The small molecule below binds the protein below.
Small molecule (SMILES): OC[C@H]1O[C@H](O)[C@H](O)[C@@H](O)[C@H]1O

Sequence of chain 1.B:
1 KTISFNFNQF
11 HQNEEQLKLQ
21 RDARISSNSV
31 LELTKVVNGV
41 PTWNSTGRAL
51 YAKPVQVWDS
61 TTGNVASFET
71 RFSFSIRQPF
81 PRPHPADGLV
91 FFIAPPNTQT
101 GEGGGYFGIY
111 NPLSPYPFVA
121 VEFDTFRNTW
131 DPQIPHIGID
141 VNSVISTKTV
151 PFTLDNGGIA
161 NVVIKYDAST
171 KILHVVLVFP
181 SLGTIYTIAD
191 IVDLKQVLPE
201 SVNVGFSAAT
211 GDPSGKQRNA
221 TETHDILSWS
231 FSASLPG

Binding-site contacts:
Ligand atom C5 contacts residue ASP212 of chain 1.B at 4.4 Å.
Ligand atom O3 contacts residue ASN128 of chain 1.B at 2.9 Å (h-bond).
Ligand atom O3 contacts residue PHE126 of chain 1.B at 3.7 Å.
Ligand atom C3 contacts residue PHE126 of chain 1.B at 3.5 Å (hydrophobic).
Ligand atom C3 contacts residue ASP87 of chain 1.B at 3.5 Å.
Ligand atom O3 contacts residue GLY105 of chain 1.B at 2.9 Å (h-bond).
Ligand atom C1 contacts residue GLY215 of chain 1.B at 4.2 Å.
Ligand atom O6 contacts residue HIS84 of chain 1.B at 3.4 Å (h-bond).
Ligand atom O4 contacts residue GLY104 of chain 1.B at 3.9 Å.
Ligand atom O2 contacts residue ASN128 of chain 1.B at 3.5 Å (h-bond).
Ligand atom C4 contacts residue ASP87 of chain 1.B at 3.4 Å.
Ligand atom C4 contacts residue ALA86 of chain 1.B at 4.2 Å (hydrophobic).
Ligand atom C4 contacts residue PHE126 of chain 1.B at 3.7 Å (hydrophobic).
Ligand atom O6 contacts residue GLY215 of chain 1.B at 3.6 Å.
Ligand atom C2 contacts residue ASN128 of chain 1.B at 4.1 Å.
Ligand atom C1 contacts residue SER214 of chain 1.B at 4.0 Å.
Ligand atom O3 contacts residue ASP87 of chain 1.B at 2.5 Å (salt-bridge).
Ligand atom C6 contacts residue HIS84 of chain 1.B at 3.9 Å.
Ligand atom C6 contacts residue ALA220 of chain 1.B at 3.5 Å (hydrophobic).
Ligand atom C4 contacts residue ASP212 of chain 1.B at 4.3 Å.
Ligand atom O4 contacts residue GLY211 of chain 1.B at 3.5 Å.
Ligand atom C3 contacts residue GLY105 of chain 1.B at 4.2 Å.
Ligand atom O1 contacts residue PHE126 of chain 1.B at 4.3 Å.
Ligand atom O5 contacts residue SER214 of chain 1.B at 4.4 Å.
Ligand atom C6 contacts residue PHE126 of chain 1.B at 4.2 Å (hydrophobic).
Ligand atom C5 contacts residue PHE126 of chain 1.B at 3.8 Å (hydrophobic).
Ligand atom O6 contacts residue ALA220 of chain 1.B at 3.6 Å.
Ligand atom O4 contacts residue ASP212 of chain 1.B at 3.1 Å (salt-bridge).
Ligand atom C6 contacts residue ASP212 of chain 1.B at 4.2 Å.
Ligand atom C1 contacts residue ASP212 of chain 1.B at 4.4 Å.
Ligand atom C6 contacts residue GLY211 of chain 1.B at 4.0 Å.
Ligand atom O4 contacts residue ALA86 of chain 1.B at 4.1 Å.
Ligand atom O5 contacts residue GLY215 of chain 1.B at 3.5 Å.
Ligand atom O6 contacts residue ASP212 of chain 1.B at 4.4 Å.
Ligand atom C3 contacts residue ASN128 of chain 1.B at 3.5 Å.
Ligand atom C2 contacts residue ASP212 of chain 1.B at 4.2 Å.
Ligand atom O5 contacts residue ASP212 of chain 1.B at 3.8 Å.
Ligand atom O4 contacts residue ASP87 of chain 1.B at 2.8 Å (salt-bridge).
Ligand atom O6 contacts residue GLN217 of chain 1.B at 4.0 Å.
Ligand atom O3 contacts residue GLY104 of chain 1.B at 3.8 Å.